Binding-site contacts:
Ligand atom C8 contacts residue PHE7 of chain 1.A at 4.0 Å (hydrophobic).
Ligand atom C5 contacts residue PHE90 of chain 1.A at 4.0 Å (hydrophobic).
Ligand atom O2 contacts residue PHE7 of chain 1.A at 4.5 Å.
Ligand atom O1 contacts residue ASP6 of chain 1.A at 4.2 Å.
Ligand atom C3 contacts residue PHE7 of chain 1.A at 3.8 Å (hydrophobic).
Ligand atom C1 contacts residue PHE7 of chain 1.A at 4.0 Å (hydrophobic).
Ligand atom C8 contacts residue GLY156 of chain 1.A at 3.9 Å.
Ligand atom C2 contacts residue PHE7 of chain 1.A at 3.7 Å (hydrophobic).
Ligand atom O4 contacts residue ARG85 of chain 1.A at 2.6 Å (salt-bridge).
Ligand atom C3 contacts residue ALA10 of chain 1.A at 4.2 Å (hydrophobic).
Ligand atom C1 contacts residue ASP6 of chain 1.A at 3.2 Å.
Ligand atom C10 contacts residue ARG85 of chain 1.A at 3.5 Å.
Ligand atom C7 contacts residue PHE7 of chain 1.A at 3.9 Å (hydrophobic).
Ligand atom C10 contacts residue PHE90 of chain 1.A at 4.0 Å (hydrophobic).
Ligand atom O5 contacts residue ARG85 of chain 1.A at 2.9 Å (salt-bridge).
Ligand atom O4 contacts residue PHE90 of chain 1.A at 3.7 Å.
Ligand atom O5 contacts residue ALA10 of chain 1.A at 3.5 Å.
Ligand atom C8 contacts residue THR155 of chain 1.A at 3.3 Å.
Ligand atom C4 contacts residue PHE90 of chain 1.A at 4.4 Å (hydrophobic).
Ligand atom O1 contacts residue PHE7 of chain 1.A at 3.7 Å.
Ligand atom O2 contacts residue THR155 of chain 1.A at 4.5 Å.
Ligand atom C6 contacts residue PHE7 of chain 1.A at 4.3 Å (hydrophobic).
Ligand atom C4 contacts residue PHE7 of chain 1.A at 4.2 Å (hydrophobic).
Ligand atom C5 contacts residue PHE7 of chain 1.A at 4.4 Å (hydrophobic).

Sequence of chain 1.A:
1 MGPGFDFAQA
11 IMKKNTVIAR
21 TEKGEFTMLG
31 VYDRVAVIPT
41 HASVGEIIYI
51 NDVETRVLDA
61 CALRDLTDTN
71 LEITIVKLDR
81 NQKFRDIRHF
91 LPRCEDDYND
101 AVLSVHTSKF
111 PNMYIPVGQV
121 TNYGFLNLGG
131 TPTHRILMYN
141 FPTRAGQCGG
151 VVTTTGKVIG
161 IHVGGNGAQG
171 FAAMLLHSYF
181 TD

The protein below binds the small molecule below.
Small molecule (SMILES): COc1cc(C(=O)O)cc(OC)c1OC